A protein and the small-molecule ligand that binds it are described below.
Small molecule (SMILES): CC(=O)N[C@H]1[C@H](O[C@H]2[C@H](O)[C@@H](NC(C)=O)CO[C@@H]2CO)O[C@H](CO)[C@@H](O)[C@@H]1O

Binding-site contacts:
Ligand atom C2 contacts residue ASN122 of chain 3.D at 2.5 Å.
Ligand atom N2 contacts residue LYS131 of chain 3.D at 4.0 Å.
Ligand atom C8 contacts residue LYS131 of chain 3.D at 4.2 Å.
Ligand atom C7 contacts residue LYS131 of chain 3.D at 3.8 Å.
Ligand atom C5 contacts residue ASN122 of chain 3.D at 3.6 Å.
Ligand atom O7 contacts residue LYS131 of chain 3.D at 3.1 Å.
Ligand atom C3 contacts residue ASN122 of chain 3.D at 3.8 Å.
Ligand atom O5 contacts residue LYS133 of chain 3.D at 4.4 Å.
Ligand atom O5 contacts residue ASN122 of chain 3.D at 2.4 Å (h-bond).
Ligand atom N2 contacts residue ASN122 of chain 3.D at 2.9 Å (h-bond).
Ligand atom C8 contacts residue ASN122 of chain 3.D at 3.9 Å.
Ligand atom C1 contacts residue ASN122 of chain 3.D at 1.4 Å.
Ligand atom C6 contacts residue LYS133 of chain 3.D at 3.7 Å.
Ligand atom O6 contacts residue LYS133 of chain 3.D at 2.8 Å (salt-bridge).
Ligand atom O6 contacts residue GLN100 of chain 3.D at 4.3 Å.
Ligand atom C7 contacts residue ASN122 of chain 3.D at 3.8 Å.
Ligand atom C4 contacts residue ASN122 of chain 3.D at 4.3 Å.

Sequence of chain 3.D:
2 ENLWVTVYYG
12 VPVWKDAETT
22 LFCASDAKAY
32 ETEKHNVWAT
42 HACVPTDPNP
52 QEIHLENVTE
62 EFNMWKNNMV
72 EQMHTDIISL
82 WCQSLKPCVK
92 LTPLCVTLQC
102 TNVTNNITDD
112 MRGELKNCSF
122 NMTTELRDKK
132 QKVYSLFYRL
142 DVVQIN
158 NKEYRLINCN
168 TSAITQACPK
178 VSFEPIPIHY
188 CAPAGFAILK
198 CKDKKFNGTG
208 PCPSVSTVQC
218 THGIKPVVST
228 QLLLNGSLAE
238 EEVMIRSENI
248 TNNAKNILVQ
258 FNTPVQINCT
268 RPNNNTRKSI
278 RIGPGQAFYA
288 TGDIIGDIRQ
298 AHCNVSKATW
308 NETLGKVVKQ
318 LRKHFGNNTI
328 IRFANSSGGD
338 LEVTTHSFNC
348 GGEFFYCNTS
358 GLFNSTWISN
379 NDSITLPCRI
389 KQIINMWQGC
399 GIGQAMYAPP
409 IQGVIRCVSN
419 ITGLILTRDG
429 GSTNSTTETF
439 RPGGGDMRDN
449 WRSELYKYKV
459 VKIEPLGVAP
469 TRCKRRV